Binding-site contacts:
Ligand atom N2 contacts residue ASN603 of chain 1.B at 3.4 Å (h-bond).
Ligand atom C3 contacts residue ASN603 of chain 1.B at 4.0 Å.
Ligand atom C2 contacts residue ASN603 of chain 1.B at 2.8 Å.
Ligand atom O7 contacts residue ASN603 of chain 1.B at 3.5 Å (h-bond).
Ligand atom C7 contacts residue ASN603 of chain 1.B at 3.7 Å.
Ligand atom O5 contacts residue ASN603 of chain 1.B at 2.2 Å (h-bond).
Ligand atom C1 contacts residue ASN603 of chain 1.B at 1.5 Å.
Ligand atom C4 contacts residue ASN603 of chain 1.B at 4.3 Å.
Ligand atom C6 contacts residue ASN603 of chain 1.B at 4.5 Å.
Ligand atom O6 contacts residue ASN603 of chain 1.B at 4.4 Å.
Ligand atom C5 contacts residue ASN603 of chain 1.B at 3.5 Å.

This small molecule binds to this protein.
Small molecule (SMILES): CC(=O)N[C@@H]1[C@@H](O)[C@H](O)[C@@H](CO)O[C@H]1O

Sequence of chain 1.B:
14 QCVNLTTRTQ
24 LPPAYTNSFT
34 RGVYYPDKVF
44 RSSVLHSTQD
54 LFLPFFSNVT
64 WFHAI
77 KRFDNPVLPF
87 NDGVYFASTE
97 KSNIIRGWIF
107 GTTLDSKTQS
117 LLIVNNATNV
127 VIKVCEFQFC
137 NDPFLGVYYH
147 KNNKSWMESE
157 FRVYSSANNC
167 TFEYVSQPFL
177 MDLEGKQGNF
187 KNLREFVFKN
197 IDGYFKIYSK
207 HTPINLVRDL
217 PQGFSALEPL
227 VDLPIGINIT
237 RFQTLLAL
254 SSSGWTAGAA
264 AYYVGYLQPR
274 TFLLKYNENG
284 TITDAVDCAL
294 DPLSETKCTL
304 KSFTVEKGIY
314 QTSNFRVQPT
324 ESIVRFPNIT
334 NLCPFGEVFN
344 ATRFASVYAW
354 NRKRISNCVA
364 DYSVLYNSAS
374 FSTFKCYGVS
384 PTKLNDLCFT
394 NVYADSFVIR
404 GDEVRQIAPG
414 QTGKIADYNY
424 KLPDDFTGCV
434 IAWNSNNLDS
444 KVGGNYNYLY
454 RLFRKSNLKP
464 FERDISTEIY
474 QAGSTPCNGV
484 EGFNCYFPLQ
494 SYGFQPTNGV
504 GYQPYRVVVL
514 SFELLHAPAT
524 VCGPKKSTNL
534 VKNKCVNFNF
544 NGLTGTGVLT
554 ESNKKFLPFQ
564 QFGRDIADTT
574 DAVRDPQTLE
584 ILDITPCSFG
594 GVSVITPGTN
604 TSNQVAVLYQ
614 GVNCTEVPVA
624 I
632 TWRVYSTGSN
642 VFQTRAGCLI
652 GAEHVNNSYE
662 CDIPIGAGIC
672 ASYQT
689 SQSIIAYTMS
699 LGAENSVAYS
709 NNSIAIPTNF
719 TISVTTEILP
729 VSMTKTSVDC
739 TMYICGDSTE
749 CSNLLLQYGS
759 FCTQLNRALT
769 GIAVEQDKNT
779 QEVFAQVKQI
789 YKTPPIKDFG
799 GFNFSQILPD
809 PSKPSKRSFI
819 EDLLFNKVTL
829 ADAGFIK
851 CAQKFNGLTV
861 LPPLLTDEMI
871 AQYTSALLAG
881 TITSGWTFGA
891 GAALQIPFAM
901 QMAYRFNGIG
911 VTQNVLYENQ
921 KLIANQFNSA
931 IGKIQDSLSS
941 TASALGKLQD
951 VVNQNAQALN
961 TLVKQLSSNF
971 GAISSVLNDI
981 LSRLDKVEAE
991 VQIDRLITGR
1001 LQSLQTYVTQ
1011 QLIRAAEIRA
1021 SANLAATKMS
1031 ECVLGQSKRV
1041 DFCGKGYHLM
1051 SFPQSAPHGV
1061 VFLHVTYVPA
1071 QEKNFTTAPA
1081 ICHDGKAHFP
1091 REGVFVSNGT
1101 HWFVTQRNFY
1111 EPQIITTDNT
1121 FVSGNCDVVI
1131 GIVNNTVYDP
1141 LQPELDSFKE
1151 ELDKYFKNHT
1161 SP